Sequence of chain 1.B:
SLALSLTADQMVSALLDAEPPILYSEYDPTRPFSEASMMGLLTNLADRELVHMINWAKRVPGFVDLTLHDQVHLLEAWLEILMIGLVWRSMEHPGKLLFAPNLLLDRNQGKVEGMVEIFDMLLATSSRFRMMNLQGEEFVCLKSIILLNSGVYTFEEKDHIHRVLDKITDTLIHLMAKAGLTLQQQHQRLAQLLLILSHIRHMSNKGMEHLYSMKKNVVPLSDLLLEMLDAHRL

Binding-site contacts:
Ligand atom OAD contacts residue MET124 of chain 1.B at 4.2 Å.
Ligand atom OAD contacts residue ILE127 of chain 1.B at 3.5 Å.
Ligand atom CAI contacts residue PHE107 of chain 1.B at 4.2 Å (hydrophobic).
Ligand atom CAL contacts residue PHE107 of chain 1.B at 4.2 Å (hydrophobic).
Ligand atom CAJ contacts residue HIS227 of chain 1.B at 3.9 Å.
Ligand atom CAM contacts residue HIS227 of chain 1.B at 3.8 Å.
Ligand atom CAP contacts residue LEU94 of chain 1.B at 4.2 Å (hydrophobic).
Ligand atom OAB contacts residue HIS227 of chain 1.B at 2.8 Å (h-bond).
Ligand atom OAB contacts residue LEU228 of chain 1.B at 3.4 Å (h-bond).
Ligand atom CAK contacts residue LEU90 of chain 1.B at 3.9 Å (hydrophobic).
Ligand atom CAM contacts residue MET124 of chain 1.B at 4.2 Å (hydrophobic).
Ligand atom CAN contacts residue GLU56 of chain 1.B at 3.5 Å.
Ligand atom OAC contacts residue GLU56 of chain 1.B at 2.6 Å (salt-bridge).
Ligand atom OAD contacts residue LEU131 of chain 1.B at 4.2 Å.
Ligand atom OAB contacts residue MET124 of chain 1.B at 4.3 Å.
Ligand atom OAC contacts residue LEU52 of chain 1.B at 3.5 Å.
Ligand atom CAP contacts residue LEU90 of chain 1.B at 4.1 Å (hydrophobic).
Ligand atom CAP contacts residue PHE107 of chain 1.B at 4.1 Å (hydrophobic).
Ligand atom OAC contacts residue ALA53 of chain 1.B at 3.5 Å (h-bond).
Ligand atom CAM contacts residue GLY224 of chain 1.B at 4.2 Å.
Ligand atom OAA contacts residue LEU131 of chain 1.B at 4.2 Å.
Ligand atom CAR contacts residue PHE107 of chain 1.B at 4.0 Å (hydrophobic).
Ligand atom CAG contacts residue LEU49 of chain 1.B at 3.3 Å (hydrophobic).
Ligand atom CAG contacts residue ALA53 of chain 1.B at 3.5 Å (hydrophobic).
Ligand atom CAO contacts residue MET124 of chain 1.B at 4.3 Å (hydrophobic).
Ligand atom OAE contacts residue MET91 of chain 1.B at 3.8 Å.
Ligand atom CAI contacts residue LEU49 of chain 1.B at 3.9 Å (hydrophobic).
Ligand atom CAN contacts residue ALA53 of chain 1.B at 4.0 Å (hydrophobic).
Ligand atom OAB contacts residue GLY224 of chain 1.B at 3.9 Å.
Ligand atom OAE contacts residue LEU90 of chain 1.B at 3.8 Å.
Ligand atom OAE contacts residue LEU94 of chain 1.B at 3.5 Å.
Ligand atom CAJ contacts residue MET124 of chain 1.B at 3.7 Å (hydrophobic).
Ligand atom OAA contacts residue LEU94 of chain 1.B at 4.1 Å.
Ligand atom OAA contacts residue MET91 of chain 1.B at 3.9 Å.
Ligand atom OAB contacts residue MET46 of chain 1.B at 4.2 Å.
Ligand atom CAO contacts residue MET91 of chain 1.B at 4.3 Å (hydrophobic).
Ligand atom CAI contacts residue ALA53 of chain 1.B at 4.2 Å (hydrophobic).
Ligand atom OAA contacts residue PHE107 of chain 1.B at 4.2 Å.
Ligand atom CAK contacts residue GLU56 of chain 1.B at 3.6 Å.
Ligand atom OAD contacts residue MET91 of chain 1.B at 3.8 Å.

The small molecule below binds the protein below.
Small molecule (SMILES): O=C(c1ccc(O)cc1O)c1ccc(O)cc1O